Sequence of chain 2.A:
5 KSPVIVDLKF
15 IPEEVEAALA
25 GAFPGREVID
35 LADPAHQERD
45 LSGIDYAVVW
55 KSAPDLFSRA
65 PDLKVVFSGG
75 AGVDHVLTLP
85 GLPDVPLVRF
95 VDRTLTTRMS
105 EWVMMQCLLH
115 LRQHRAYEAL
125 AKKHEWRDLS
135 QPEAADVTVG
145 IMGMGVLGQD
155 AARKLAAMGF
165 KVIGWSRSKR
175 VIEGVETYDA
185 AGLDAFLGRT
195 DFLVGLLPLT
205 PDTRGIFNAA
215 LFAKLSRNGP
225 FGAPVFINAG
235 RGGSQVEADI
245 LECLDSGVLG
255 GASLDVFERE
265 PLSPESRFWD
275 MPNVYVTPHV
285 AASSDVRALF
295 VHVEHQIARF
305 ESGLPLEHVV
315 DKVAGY

A small-molecule ligand and the protein it binds are described below.
Small molecule (SMILES): O=C(O)C(=O)O

Binding-site contacts:
Ligand atom O6 contacts residue ARG235 of chain 2.A at 2.8 Å (salt-bridge).
Ligand atom O3 contacts residue ALA75 of chain 2.A at 2.9 Å (h-bond).
Ligand atom O6 contacts residue TRP54 of chain 2.A at 4.1 Å.
Ligand atom C2 contacts residue HIS283 of chain 2.A at 3.6 Å.
Ligand atom O3 contacts residue LEU99 of chain 2.A at 4.3 Å.
Ligand atom C2 contacts residue NDP1 of chain 2.H at 3.4 Å.
Ligand atom O5 contacts residue GLY74 of chain 2.A at 3.9 Å.
Ligand atom O3 contacts residue SER288 of chain 2.A at 4.5 Å.
Ligand atom C1 contacts residue ARG235 of chain 2.A at 3.7 Å.
Ligand atom O5 contacts residue GLY76 of chain 2.A at 2.7 Å (h-bond).
Ligand atom O6 contacts residue HIS283 of chain 2.A at 2.6 Å (h-bond).
Ligand atom O3 contacts residue NDP1 of chain 2.H at 3.2 Å.
Ligand atom C2 contacts residue ARG235 of chain 2.A at 3.7 Å.
Ligand atom O5 contacts residue ALA75 of chain 2.A at 3.2 Å (h-bond).
Ligand atom O4 contacts residue HIS283 of chain 2.A at 3.7 Å.
Ligand atom C1 contacts residue NDP1 of chain 2.H at 3.3 Å.
Ligand atom C1 contacts residue TRP54 of chain 2.A at 3.7 Å (hydrophobic).
Ligand atom O3 contacts residue GLY76 of chain 2.A at 4.1 Å.
Ligand atom O3 contacts residue TRP54 of chain 2.A at 4.3 Å.
Ligand atom O5 contacts residue ARG235 of chain 2.A at 2.9 Å (salt-bridge).
Ligand atom O4 contacts residue NDP1 of chain 2.H at 3.9 Å.
Ligand atom O5 contacts residue NDP1 of chain 2.H at 3.6 Å.
Ligand atom O4 contacts residue TRP54 of chain 2.A at 3.6 Å.
Ligand atom O6 contacts residue NDP1 of chain 2.H at 3.2 Å.
Ligand atom C1 contacts residue GLY76 of chain 2.A at 3.8 Å.
Ligand atom O5 contacts residue TRP54 of chain 2.A at 3.5 Å.
Ligand atom C1 contacts residue ALA75 of chain 2.A at 3.5 Å (hydrophobic).
Ligand atom C2 contacts residue TRP54 of chain 2.A at 3.7 Å (hydrophobic).
Ligand atom O4 contacts residue ALA286 of chain 2.A at 4.3 Å.
Ligand atom O3 contacts residue GLY74 of chain 2.A at 3.1 Å.
Ligand atom C1 contacts residue GLY74 of chain 2.A at 3.8 Å.